Sequence of chain 3.C:
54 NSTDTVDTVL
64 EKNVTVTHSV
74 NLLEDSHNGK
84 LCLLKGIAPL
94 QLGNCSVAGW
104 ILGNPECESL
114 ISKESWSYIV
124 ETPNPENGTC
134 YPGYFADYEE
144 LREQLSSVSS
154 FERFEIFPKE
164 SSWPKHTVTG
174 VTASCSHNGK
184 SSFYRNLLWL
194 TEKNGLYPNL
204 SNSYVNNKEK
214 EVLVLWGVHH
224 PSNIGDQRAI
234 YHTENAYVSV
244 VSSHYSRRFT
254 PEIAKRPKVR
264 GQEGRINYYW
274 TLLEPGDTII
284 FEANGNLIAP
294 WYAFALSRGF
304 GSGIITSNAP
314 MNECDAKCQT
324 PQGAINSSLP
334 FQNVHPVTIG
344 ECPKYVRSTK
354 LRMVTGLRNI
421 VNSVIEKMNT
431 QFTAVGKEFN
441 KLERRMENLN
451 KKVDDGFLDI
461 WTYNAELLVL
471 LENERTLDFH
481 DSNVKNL

Binding-site contacts:
Ligand atom C3 contacts residue ASN329 of chain 3.C at 3.7 Å.
Ligand atom N2 contacts residue ASN329 of chain 3.C at 2.8 Å (h-bond).
Ligand atom C7 contacts residue ASN329 of chain 3.C at 3.6 Å.
Ligand atom C2 contacts residue ASN329 of chain 3.C at 2.4 Å.
Ligand atom O7 contacts residue ASN329 of chain 3.C at 4.0 Å.
Ligand atom O7 contacts residue ASP318 of chain 3.C at 3.5 Å (salt-bridge).
Ligand atom O5 contacts residue ASN329 of chain 3.C at 2.4 Å (h-bond).
Ligand atom C8 contacts residue ASP318 of chain 3.C at 2.4 Å.
Ligand atom C8 contacts residue ALA319 of chain 3.C at 3.8 Å (hydrophobic).
Ligand atom C1 contacts residue ASN329 of chain 3.C at 1.4 Å.
Ligand atom C7 contacts residue ASP318 of chain 3.C at 3.4 Å.
Ligand atom C4 contacts residue ASN329 of chain 3.C at 4.2 Å.
Ligand atom C5 contacts residue ASN329 of chain 3.C at 3.6 Å.

This protein binds this small molecule.
Small molecule (SMILES): CC(=O)N[C@@H]1[C@@H](O)[C@H](O)[C@@H](CO)O[C@H]1O